This small molecule binds to this protein.
Small molecule (SMILES): CC(=O)N[C@H]1CSSC[C@@H](C(N)=O)NC(=O)[C@@H]2CCCN2C(=O)[C@@H]2CCCN2C(=O)CNC(=O)[C@H](CCC(N)=O)NC(=O)[C@@H]2CCCN2C(=O)[C@H](Cc2c[nH]cn2)NC1=O

Binding-site contacts:
Ligand atom OE1 contacts residue TRP67 of chain 4.A at 3.6 Å.
Ligand atom CE1 contacts residue LEU98 of chain 4.A at 4.1 Å (hydrophobic).
Ligand atom CA contacts residue ALA34 of chain 4.A at 3.8 Å (hydrophobic).
Ligand atom OE1 contacts residue THR78 of chain 4.A at 2.6 Å (h-bond).
Ligand atom CB contacts residue TRP108 of chain 2.A at 4.0 Å (hydrophobic).
Ligand atom O contacts residue TRP67 of chain 4.A at 4.1 Å.
Ligand atom CE1 contacts residue TRP67 of chain 4.A at 3.5 Å (hydrophobic).
Ligand atom CG contacts residue TYR42 of chain 4.A at 4.0 Å (hydrophobic).
Ligand atom CB contacts residue TRP67 of chain 4.A at 3.7 Å (hydrophobic).
Ligand atom C contacts residue TRP67 of chain 4.A at 4.1 Å (hydrophobic).
Ligand atom OE1 contacts residue LEU98 of chain 4.A at 3.6 Å.
Ligand atom NE2 contacts residue LEU98 of chain 4.A at 4.0 Å.
Ligand atom CA contacts residue TRP67 of chain 4.A at 3.9 Å (hydrophobic).
Ligand atom CG contacts residue ALA74 of chain 4.A at 3.5 Å (hydrophobic).
Ligand atom NE2 contacts residue TRP67 of chain 4.A at 3.7 Å.
Ligand atom CB contacts residue LEU13 of chain 4.A at 3.6 Å (hydrophobic).
Ligand atom C contacts residue SER33 of chain 4.A at 3.6 Å.
Ligand atom NE2 contacts residue SER76 of chain 4.A at 2.9 Å (h-bond).
Ligand atom O contacts residue SER33 of chain 4.A at 2.6 Å (h-bond).
Ligand atom CG contacts residue TRP108 of chain 2.A at 4.0 Å (hydrophobic).
Ligand atom CG contacts residue TRP67 of chain 4.A at 3.8 Å (hydrophobic).
Ligand atom CD contacts residue THR78 of chain 4.A at 3.8 Å.
Ligand atom CD contacts residue ALA74 of chain 4.A at 3.8 Å (hydrophobic).
Ligand atom CG contacts residue TRP67 of chain 4.A at 4.1 Å (hydrophobic).
Ligand atom CB contacts residue TRP67 of chain 4.A at 3.6 Å (hydrophobic).
Ligand atom CB contacts residue TYR42 of chain 4.A at 3.4 Å (hydrophobic).
Ligand atom O contacts residue ARG72 of chain 4.A at 3.6 Å (salt-bridge).
Ligand atom N contacts residue TRP67 of chain 4.A at 4.0 Å.
Ligand atom CD2 contacts residue SER76 of chain 4.A at 3.5 Å.
Ligand atom CD contacts residue ARG72 of chain 4.A at 3.8 Å.
Ligand atom CG contacts residue LEU13 of chain 4.A at 4.1 Å (hydrophobic).
Ligand atom C contacts residue ALA34 of chain 4.A at 4.0 Å (hydrophobic).
Ligand atom NE2 contacts residue ALA74 of chain 4.A at 4.1 Å.
Ligand atom CA contacts residue TRP108 of chain 2.A at 3.8 Å (hydrophobic).
Ligand atom NE2 contacts residue THR78 of chain 4.A at 4.0 Å.
Ligand atom CE1 contacts residue SER76 of chain 4.A at 3.9 Å.
Ligand atom N contacts residue ALA34 of chain 4.A at 4.1 Å.
Ligand atom N contacts residue TRP108 of chain 2.A at 4.0 Å.
Ligand atom N contacts residue SER40 of chain 4.A at 3.6 Å.
Ligand atom NE2 contacts residue TRP96 of chain 4.A at 3.5 Å.

Sequence of chain 4.A:
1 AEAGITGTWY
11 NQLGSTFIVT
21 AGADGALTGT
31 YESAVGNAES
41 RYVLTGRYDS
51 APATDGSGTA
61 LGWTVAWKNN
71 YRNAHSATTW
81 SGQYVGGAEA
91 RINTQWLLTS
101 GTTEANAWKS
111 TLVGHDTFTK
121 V

Sequence of chain 2.A:
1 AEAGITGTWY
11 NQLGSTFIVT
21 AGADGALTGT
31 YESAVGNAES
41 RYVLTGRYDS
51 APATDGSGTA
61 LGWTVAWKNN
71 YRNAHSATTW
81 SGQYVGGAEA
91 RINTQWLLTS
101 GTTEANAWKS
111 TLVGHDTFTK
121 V